Binding-site contacts:
Ligand atom N2 contacts residue TYR12 of chain 2.A at 3.5 Å (h-bond).
Ligand atom C9 contacts residue SER21 of chain 2.A at 4.1 Å.
Ligand atom C6 contacts residue TYR12 of chain 2.A at 3.1 Å (hydrophobic).
Ligand atom O3 contacts residue TYR100 of chain 2.A at 2.8 Å (h-bond).
Ligand atom C10 contacts residue PRO13 of chain 2.A at 4.2 Å (hydrophobic).
Ligand atom C11 contacts residue DA1 of chain 2.C at 3.4 Å.
Ligand atom C3 contacts residue ASP16 of chain 2.A at 4.0 Å.
Ligand atom N2 contacts residue DA1 of chain 2.C at 4.1 Å.
Ligand atom C5 contacts residue TYR12 of chain 2.A at 3.1 Å (hydrophobic).
Ligand atom O6 contacts residue MAN1 of chain 2.G at 1.4 Å.
Ligand atom C8 contacts residue TYR12 of chain 2.A at 3.6 Å (hydrophobic).
Ligand atom C4 contacts residue ASP16 of chain 2.A at 4.0 Å.
Ligand atom O1 contacts residue MAN1 of chain 2.G at 4.0 Å.
Ligand atom C14 contacts residue TYR12 of chain 2.A at 3.9 Å (hydrophobic).
Ligand atom C12 contacts residue DA1 of chain 2.C at 4.1 Å.
Ligand atom C7 contacts residue TYR100 of chain 2.A at 3.7 Å (hydrophobic).
Ligand atom N1 contacts residue TYR12 of chain 2.A at 3.4 Å (h-bond).
Ligand atom C2 contacts residue MAN1 of chain 2.G at 3.7 Å.
Ligand atom C14 contacts residue DA1 of chain 2.C at 4.1 Å.
Ligand atom C3 contacts residue ASN14 of chain 2.A at 4.3 Å.
Ligand atom C11 contacts residue PRO13 of chain 2.A at 4.1 Å (hydrophobic).
Ligand atom C10 contacts residue DA1 of chain 2.C at 3.3 Å.
Ligand atom C14 contacts residue PRO13 of chain 2.A at 4.2 Å (hydrophobic).
Ligand atom O4 contacts residue DA1 of chain 2.C at 1.6 Å.
Ligand atom O4 contacts residue TYR22 of chain 2.A at 4.3 Å.
Ligand atom C9 contacts residue PRO23 of chain 2.A at 3.7 Å (hydrophobic).
Ligand atom C7 contacts residue TYR12 of chain 2.A at 3.6 Å (hydrophobic).
Ligand atom O1 contacts residue TYR12 of chain 2.A at 3.6 Å (h-bond).
Ligand atom C1 contacts residue TYR12 of chain 2.A at 3.8 Å (hydrophobic).
Ligand atom O4 contacts residue PRO23 of chain 2.A at 3.2 Å.
Ligand atom O2 contacts residue TYR12 of chain 2.A at 4.3 Å.
Ligand atom C9 contacts residue DA1 of chain 2.C at 2.8 Å.
Ligand atom C2 contacts residue TYR12 of chain 2.A at 3.2 Å (hydrophobic).
Ligand atom C12 contacts residue PRO13 of chain 2.A at 3.9 Å (hydrophobic).
Ligand atom C4 contacts residue TYR12 of chain 2.A at 3.8 Å (hydrophobic).
Ligand atom C9 contacts residue PRO13 of chain 2.A at 3.5 Å (hydrophobic).
Ligand atom C1 contacts residue LEU99 of chain 2.A at 4.2 Å (hydrophobic).
Ligand atom C3 contacts residue TYR12 of chain 2.A at 3.2 Å (hydrophobic).
Ligand atom C1 contacts residue MAN1 of chain 2.G at 2.4 Å.
Ligand atom C13 contacts residue DA1 of chain 2.C at 3.4 Å.

Sequence of chain 2.A:
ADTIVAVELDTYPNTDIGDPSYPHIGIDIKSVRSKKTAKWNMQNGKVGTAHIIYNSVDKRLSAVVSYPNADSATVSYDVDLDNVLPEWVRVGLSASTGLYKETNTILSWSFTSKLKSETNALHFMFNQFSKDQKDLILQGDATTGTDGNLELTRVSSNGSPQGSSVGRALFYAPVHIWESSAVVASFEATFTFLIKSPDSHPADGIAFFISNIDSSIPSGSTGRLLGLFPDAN

The protein below binds the small molecule below.
Small molecule (SMILES): O=c1c(NCCCCCCO)c(NCCOCCO)c1=O